A protein and the small-molecule ligand that binds it are described below.
Small molecule (SMILES): CCCNC(=O)C1(c2ccc(NC(=O)c3cccc(Cl)c3)cc2)CCC1

Binding-site contacts:
Ligand atom C12 contacts residue PHE205 of chain 1.B at 3.6 Å (hydrophobic).
Ligand atom C13 contacts residue ALA255 of chain 1.B at 3.5 Å (hydrophobic).
Ligand atom C22 contacts residue VAL260 of chain 1.B at 3.7 Å (hydrophobic).
Ligand atom CL contacts residue VAL260 of chain 1.B at 3.7 Å.
Ligand atom C8 contacts residue PHE154 of chain 1.B at 3.7 Å (hydrophobic).
Ligand atom C12 contacts residue ALA255 of chain 1.B at 3.4 Å (hydrophobic).
Ligand atom C6 contacts residue VAL121 of chain 1.B at 3.8 Å (hydrophobic).
Ligand atom C5 contacts residue PHE154 of chain 1.B at 3.6 Å (hydrophobic).
Ligand atom N3 contacts residue PHE154 of chain 1.B at 3.5 Å.
Ligand atom C26 contacts residue SER158 of chain 1.B at 3.7 Å.
Ligand atom C2 contacts residue SER158 of chain 1.B at 3.9 Å.
Ligand atom C13 contacts residue PHE205 of chain 1.B at 3.5 Å (hydrophobic).
Ligand atom C11 contacts residue PHE205 of chain 1.B at 3.8 Å (hydrophobic).
Ligand atom C2 contacts residue ALA255 of chain 1.B at 3.8 Å (hydrophobic).
Ligand atom C21 contacts residue LEU333 of chain 1.B at 3.8 Å (hydrophobic).
Ligand atom C21 contacts residue VAL260 of chain 1.B at 3.2 Å (hydrophobic).
Ligand atom C4 contacts residue PHE154 of chain 1.B at 3.5 Å (hydrophobic).
Ligand atom C13 contacts residue HIS337 of chain 1.B at 3.6 Å.
Ligand atom C2 contacts residue PHE154 of chain 1.B at 3.5 Å (hydrophobic).
Ligand atom O1 contacts residue PHE154 of chain 1.B at 3.5 Å.
Ligand atom CL contacts residue ALA165 of chain 1.B at 3.6 Å.
Ligand atom C8 contacts residue SER158 of chain 1.B at 3.3 Å.
Ligand atom C12 contacts residue HIS337 of chain 1.B at 3.6 Å.
Ligand atom C5 contacts residue SER158 of chain 1.B at 3.5 Å.
Ligand atom C5 contacts residue TYR117 of chain 1.B at 3.9 Å (hydrophobic).
Ligand atom C9 contacts residue ILE208 of chain 1.B at 3.5 Å (hydrophobic).
Ligand atom O17 contacts residue PHE205 of chain 1.B at 3.6 Å.
Ligand atom N3 contacts residue SER158 of chain 1.B at 3.0 Å (h-bond).
Ligand atom C4 contacts residue SER158 of chain 1.B at 3.8 Å.
Ligand atom C14 contacts residue PHE205 of chain 1.B at 3.8 Å (hydrophobic).
Ligand atom C9 contacts residue PHE154 of chain 1.B at 3.7 Å (hydrophobic).
Ligand atom C9 contacts residue ILE340 of chain 1.B at 3.8 Å (hydrophobic).
Ligand atom C19 contacts residue ARG334 of chain 1.B at 3.5 Å.
Ligand atom C20 contacts residue VAL260 of chain 1.B at 3.7 Å (hydrophobic).
Ligand atom C5 contacts residue VAL121 of chain 1.B at 3.7 Å (hydrophobic).
Ligand atom C22 contacts residue LEU333 of chain 1.B at 3.9 Å (hydrophobic).
Ligand atom O1 contacts residue ALA255 of chain 1.B at 3.5 Å.
Ligand atom C4 contacts residue ALA255 of chain 1.B at 3.8 Å (hydrophobic).
Ligand atom C6 contacts residue PHE154 of chain 1.B at 3.9 Å (hydrophobic).
Ligand atom C8 contacts residue ILE208 of chain 1.B at 3.8 Å (hydrophobic).

Sequence of chain 1.B:
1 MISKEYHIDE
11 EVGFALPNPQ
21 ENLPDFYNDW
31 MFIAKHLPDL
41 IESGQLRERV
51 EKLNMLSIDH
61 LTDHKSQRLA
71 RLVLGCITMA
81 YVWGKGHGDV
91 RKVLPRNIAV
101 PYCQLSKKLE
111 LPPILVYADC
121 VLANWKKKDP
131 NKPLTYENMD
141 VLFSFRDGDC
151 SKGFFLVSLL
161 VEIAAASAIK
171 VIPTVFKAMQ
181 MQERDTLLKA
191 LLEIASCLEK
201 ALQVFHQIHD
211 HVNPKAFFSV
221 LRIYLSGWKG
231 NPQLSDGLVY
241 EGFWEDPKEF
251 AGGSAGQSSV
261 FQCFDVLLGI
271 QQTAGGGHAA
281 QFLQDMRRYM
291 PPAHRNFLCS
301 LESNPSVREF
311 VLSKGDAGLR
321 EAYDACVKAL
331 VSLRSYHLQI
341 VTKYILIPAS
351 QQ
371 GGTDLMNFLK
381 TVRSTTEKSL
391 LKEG